A protein and the small-molecule ligand that binds it are described below.
Small molecule (SMILES): CC(C)[C@H](NC(=O)CI)C(=O)N[C@@H](Cc1ccccc1)C(N)=O

Binding-site contacts:
Ligand atom CG2 contacts residue HIS44 of chain 1.B at 3.5 Å.
Ligand atom CH3 contacts residue CYS172 of chain 1.B at 1.8 Å (hydrophobic).
Ligand atom CZ contacts residue LYS106 of chain 1.C at 4.0 Å.
Ligand atom C2 contacts residue GLY170 of chain 1.B at 3.5 Å.
Ligand atom O2 contacts residue GLY170 of chain 1.B at 3.3 Å (h-bond).
Ligand atom CD1 contacts residue VAL123 of chain 1.B at 4.1 Å (hydrophobic).
Ligand atom CG2 contacts residue MET29 of chain 1.B at 3.8 Å (hydrophobic).
Ligand atom CA contacts residue PRO169 of chain 1.B at 4.1 Å (hydrophobic).
Ligand atom CA contacts residue GLY170 of chain 1.B at 3.3 Å.
Ligand atom CD2 contacts residue ASN124 of chain 1.B at 3.0 Å.
Ligand atom O1 contacts residue MET171 of chain 1.B at 3.0 Å (h-bond).
Ligand atom CB contacts residue TRP27 of chain 1.B at 3.9 Å (hydrophobic).
Ligand atom C1 contacts residue MET171 of chain 1.B at 3.9 Å (hydrophobic).
Ligand atom C2 contacts residue VAL28 of chain 1.B at 3.5 Å (hydrophobic).
Ligand atom CG contacts residue ASN124 of chain 1.B at 3.0 Å.
Ligand atom CA2 contacts residue VAL28 of chain 1.B at 3.5 Å (hydrophobic).
Ligand atom N contacts residue VAL28 of chain 1.B at 2.7 Å (h-bond).
Ligand atom CA contacts residue VAL28 of chain 1.B at 3.6 Å (hydrophobic).
Ligand atom O1 contacts residue CYS172 of chain 1.B at 2.9 Å (h-bond).
Ligand atom C contacts residue LYS106 of chain 1.C at 4.0 Å.
Ligand atom CE1 contacts residue LYS106 of chain 1.C at 3.7 Å.
Ligand atom N2 contacts residue CYS172 of chain 1.B at 3.4 Å (h-bond).
Ligand atom CG1 contacts residue VAL28 of chain 1.B at 3.9 Å (hydrophobic).
Ligand atom CB contacts residue ASN124 of chain 1.B at 3.5 Å.
Ligand atom C1 contacts residue GLY170 of chain 1.B at 3.8 Å.
Ligand atom CD2 contacts residue TRP27 of chain 1.B at 3.9 Å (hydrophobic).
Ligand atom O1 contacts residue GLY170 of chain 1.B at 2.9 Å.
Ligand atom CE2 contacts residue ASN124 of chain 1.B at 3.4 Å.
Ligand atom CB contacts residue GLY170 of chain 1.B at 3.9 Å.
Ligand atom N contacts residue GLY170 of chain 1.B at 3.4 Å.
Ligand atom CE1 contacts residue VAL123 of chain 1.B at 3.9 Å (hydrophobic).
Ligand atom O contacts residue PRO169 of chain 1.B at 3.3 Å.
Ligand atom CD1 contacts residue ASN124 of chain 1.B at 3.4 Å.
Ligand atom CB contacts residue VAL28 of chain 1.B at 3.3 Å (hydrophobic).
Ligand atom C1 contacts residue CYS172 of chain 1.B at 2.8 Å (hydrophobic).
Ligand atom CZ contacts residue GLY107 of chain 1.C at 4.0 Å.
Ligand atom O contacts residue LYS106 of chain 1.C at 3.1 Å (salt-bridge).
Ligand atom CZ contacts residue ASN124 of chain 1.B at 3.6 Å.
Ligand atom O2 contacts residue PRO169 of chain 1.B at 3.7 Å.
Ligand atom CE1 contacts residue ASN124 of chain 1.B at 3.5 Å.

Sequence of chain 1.C:
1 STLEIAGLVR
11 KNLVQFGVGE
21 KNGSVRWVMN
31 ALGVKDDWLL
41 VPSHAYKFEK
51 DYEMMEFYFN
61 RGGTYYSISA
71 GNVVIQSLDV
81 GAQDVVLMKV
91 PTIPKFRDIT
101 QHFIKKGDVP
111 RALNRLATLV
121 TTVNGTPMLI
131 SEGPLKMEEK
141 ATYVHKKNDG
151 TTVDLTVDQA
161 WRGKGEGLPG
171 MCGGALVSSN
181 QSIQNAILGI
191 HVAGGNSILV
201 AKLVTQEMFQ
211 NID

Sequence of chain 1.B:
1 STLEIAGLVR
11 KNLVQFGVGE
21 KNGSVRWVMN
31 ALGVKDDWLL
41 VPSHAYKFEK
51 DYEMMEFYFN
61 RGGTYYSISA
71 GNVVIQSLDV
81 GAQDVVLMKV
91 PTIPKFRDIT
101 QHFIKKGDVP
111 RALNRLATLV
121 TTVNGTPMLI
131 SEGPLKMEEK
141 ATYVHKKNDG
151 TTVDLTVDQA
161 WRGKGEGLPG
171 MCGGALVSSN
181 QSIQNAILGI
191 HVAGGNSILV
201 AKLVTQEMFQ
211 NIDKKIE